Sequence of chain 1.B:
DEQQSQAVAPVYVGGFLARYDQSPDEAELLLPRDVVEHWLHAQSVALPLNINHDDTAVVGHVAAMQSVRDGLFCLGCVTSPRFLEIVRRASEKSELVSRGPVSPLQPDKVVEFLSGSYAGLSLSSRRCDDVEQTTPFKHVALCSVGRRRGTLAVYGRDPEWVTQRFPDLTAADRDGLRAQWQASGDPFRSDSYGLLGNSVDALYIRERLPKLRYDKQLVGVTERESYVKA

This small molecule binds to this protein.
Small molecule (SMILES): CC[C@@H](NC(=O)[C@@H](O)[C@H](C)NC(=O)[C@H](CC(=O)N(C)C)NC(=O)[C@@H](NC(=O)[C@@H](NC(=O)CCCCCN)C(C)(C)C)C(C)(C)C)c1ccccc1

Binding-site contacts:
Ligand atom O2 contacts residue SER134 of chain 1.B at 3.5 Å.
Ligand atom C11 contacts residue SER132 of chain 1.B at 2.4 Å.
Ligand atom OD1 contacts residue SER134 of chain 1.B at 2.5 Å (h-bond).
Ligand atom CB contacts residue ARG137 of chain 1.B at 3.2 Å.
Ligand atom CB4 contacts residue SER132 of chain 1.B at 3.1 Å.
Ligand atom C32 contacts residue ASN62 of chain 1.B at 3.0 Å.
Ligand atom CD contacts residue ARG137 of chain 1.B at 3.2 Å.
Ligand atom CG31 contacts residue ARG137 of chain 1.B at 3.5 Å.
Ligand atom O2 contacts residue SER135 of chain 1.B at 3.2 Å (h-bond).
Ligand atom O4 contacts residue GLY164 of chain 1.B at 3.5 Å.
Ligand atom O11 contacts residue HIS63 of chain 1.B at 2.6 Å (h-bond).
Ligand atom CE2 contacts residue LYS156 of chain 1.B at 3.1 Å.
Ligand atom O contacts residue ARG136 of chain 1.B at 3.5 Å.
Ligand atom C311 contacts residue ASN62 of chain 1.B at 3.3 Å.
Ligand atom C311 contacts residue VAL163 of chain 1.B at 3.6 Å (hydrophobic).
Ligand atom CA3 contacts residue LEU133 of chain 1.B at 3.5 Å (hydrophobic).
Ligand atom CB3 contacts residue HIS63 of chain 1.B at 3.4 Å.
Ligand atom CG contacts residue ARG137 of chain 1.B at 3.3 Å.
Ligand atom CA4 contacts residue SER132 of chain 1.B at 2.4 Å.
Ligand atom C9 contacts residue VAL163 of chain 1.B at 2.8 Å (hydrophobic).
Ligand atom O contacts residue ARG137 of chain 1.B at 2.8 Å (salt-bridge).
Ligand atom C311 contacts residue CYS161 of chain 1.B at 3.4 Å (hydrophobic).
Ligand atom CG2 contacts residue SER134 of chain 1.B at 3.5 Å.
Ligand atom C4 contacts residue HIS63 of chain 1.B at 3.6 Å.
Ligand atom N3 contacts residue SER132 of chain 1.B at 2.6 Å (h-bond).
Ligand atom C11 contacts residue HIS63 of chain 1.B at 3.2 Å.
Ligand atom CG2 contacts residue LYS156 of chain 1.B at 3.4 Å.
Ligand atom CG11 contacts residue SER135 of chain 1.B at 3.2 Å.
Ligand atom O11 contacts residue SER132 of chain 1.B at 2.9 Å (h-bond).
Ligand atom N1 contacts residue SER135 of chain 1.B at 2.9 Å (h-bond).
Ligand atom CA1 contacts residue SER135 of chain 1.B at 3.5 Å.
Ligand atom CG31 contacts residue GLU31 of chain 1.B at 3.5 Å.
Ligand atom N21 contacts residue SER132 of chain 1.B at 3.4 Å (h-bond).
Ligand atom N3 contacts residue LEU133 of chain 1.B at 3.0 Å (h-bond).
Ligand atom CA4 contacts residue ARG165 of chain 1.B at 3.5 Å.
Ligand atom CB4 contacts residue ARG166 of chain 1.B at 3.5 Å.
Ligand atom O4 contacts residue SER132 of chain 1.B at 2.3 Å (h-bond).
Ligand atom O3 contacts residue ARG165 of chain 1.B at 2.8 Å (salt-bridge).
Ligand atom C4 contacts residue SER132 of chain 1.B at 1.4 Å.
Ligand atom O4 contacts residue ARG165 of chain 1.B at 3.0 Å (salt-bridge).